Binding-site contacts:
Ligand atom O5' contacts residue ARG28 of chain 54.C at 3.4 Å.
Ligand atom C5' contacts residue TYR31 of chain 54.C at 2.9 Å (hydrophobic).
Ligand atom O5' contacts residue TYR31 of chain 54.C at 3.4 Å (h-bond).
Ligand atom P contacts residue DC1 of chain 54.H at 2.5 Å.
Ligand atom C4' contacts residue DC1 of chain 54.H at 2.8 Å.
Ligand atom C2 contacts residue ARG425 of chain 55.A at 3.1 Å.
Ligand atom C3' contacts residue DC1 of chain 54.E at 2.9 Å.
Ligand atom O3' contacts residue ARG28 of chain 54.C at 3.5 Å (salt-bridge).
Ligand atom OP1 contacts residue ARG28 of chain 54.C at 3.2 Å (salt-bridge).
Ligand atom C4 contacts residue GLU208 of chain 54.A at 3.4 Å.
Ligand atom OP2 contacts residue ASP426 of chain 55.A at 2.8 Å (salt-bridge).
Ligand atom C2 contacts residue GLU208 of chain 54.A at 1.6 Å.
Ligand atom C1' contacts residue ALA27 of chain 54.C at 3.8 Å (hydrophobic).
Ligand atom C6 contacts residue GLU208 of chain 54.A at 2.6 Å.
Ligand atom P contacts residue ARG425 of chain 55.A at 3.5 Å.
Ligand atom O5' contacts residue ARG425 of chain 55.A at 2.8 Å.
Ligand atom C5' contacts residue DC1 of chain 54.H at 2.3 Å.
Ligand atom O4' contacts residue PHE212 of chain 54.A at 3.4 Å.
Ligand atom O4' contacts residue ARG425 of chain 55.A at 3.7 Å.
Ligand atom C5' contacts residue ARG28 of chain 54.C at 3.1 Å.
Ligand atom N1 contacts residue ARG425 of chain 55.A at 3.6 Å (salt-bridge).
Ligand atom N3 contacts residue GLU208 of chain 54.A at 2.7 Å (salt-bridge).
Ligand atom N6 contacts residue GLU208 of chain 54.A at 3.4 Å (salt-bridge).
Ligand atom C2 contacts residue PHE212 of chain 54.A at 3.8 Å (hydrophobic).
Ligand atom O3' contacts residue ARG425 of chain 55.A at 3.8 Å.
Ligand atom OP2 contacts residue ARG425 of chain 55.A at 3.8 Å.
Ligand atom N1 contacts residue GLU208 of chain 54.A at 1.5 Å (salt-bridge).
Ligand atom OP2 contacts residue THR423 of chain 55.A at 2.9 Å.
Ligand atom OP2 contacts residue DC1 of chain 54.H at 2.0 Å.
Ligand atom N3 contacts residue PHE212 of chain 54.A at 2.9 Å.
Ligand atom OP1 contacts residue GLY34 of chain 54.C at 3.8 Å.
Ligand atom C1' contacts residue PHE212 of chain 54.A at 3.5 Å (hydrophobic).
Ligand atom O3' contacts residue DC1 of chain 54.E at 3.3 Å.
Ligand atom C2' contacts residue DC1 of chain 54.E at 2.2 Å.
Ligand atom N3 contacts residue ARG425 of chain 55.A at 3.1 Å (salt-bridge).
Ligand atom O5' contacts residue DC1 of chain 54.H at 2.6 Å.
Ligand atom C5 contacts residue GLU208 of chain 54.A at 3.4 Å.
Ligand atom O3' contacts residue THR423 of chain 55.A at 3.8 Å.
Ligand atom C1' contacts residue DC1 of chain 54.E at 3.6 Å.
Ligand atom C4 contacts residue ARG425 of chain 55.A at 3.6 Å.

Sequence of chain 54.A:
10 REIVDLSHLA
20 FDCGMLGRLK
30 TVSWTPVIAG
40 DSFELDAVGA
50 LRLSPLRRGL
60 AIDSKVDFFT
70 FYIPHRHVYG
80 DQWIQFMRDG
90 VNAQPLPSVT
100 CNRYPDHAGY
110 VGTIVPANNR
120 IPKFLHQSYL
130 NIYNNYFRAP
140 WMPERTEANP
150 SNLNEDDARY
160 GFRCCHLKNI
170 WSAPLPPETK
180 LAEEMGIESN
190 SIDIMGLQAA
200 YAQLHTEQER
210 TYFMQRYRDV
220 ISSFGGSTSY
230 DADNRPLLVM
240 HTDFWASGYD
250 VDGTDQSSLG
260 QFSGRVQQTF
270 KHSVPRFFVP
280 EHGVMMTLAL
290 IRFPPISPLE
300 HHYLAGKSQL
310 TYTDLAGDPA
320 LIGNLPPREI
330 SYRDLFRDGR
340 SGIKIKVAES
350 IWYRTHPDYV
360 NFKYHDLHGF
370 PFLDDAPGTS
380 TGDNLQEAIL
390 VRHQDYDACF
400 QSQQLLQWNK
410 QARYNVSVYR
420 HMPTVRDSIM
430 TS

A protein and the small-molecule ligand that binds it are described below.
Small molecule (SMILES): Nc1ncnc2c1N1CN2[C@H]2C[C@]3(OP3(O)(O)OC[C@H]3OCC[C@@H]3O[P](=O)(O)OC[C@H]3O[C@@H]1C[C@@H]3O)[C@@H](CO[P](=O)(O)O[C@H]1CCO[C@@H]1COP(=O)=O)O2

Sequence of chain 54.C:
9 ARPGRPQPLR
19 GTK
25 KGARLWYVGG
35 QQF

Sequence of chain 55.A:
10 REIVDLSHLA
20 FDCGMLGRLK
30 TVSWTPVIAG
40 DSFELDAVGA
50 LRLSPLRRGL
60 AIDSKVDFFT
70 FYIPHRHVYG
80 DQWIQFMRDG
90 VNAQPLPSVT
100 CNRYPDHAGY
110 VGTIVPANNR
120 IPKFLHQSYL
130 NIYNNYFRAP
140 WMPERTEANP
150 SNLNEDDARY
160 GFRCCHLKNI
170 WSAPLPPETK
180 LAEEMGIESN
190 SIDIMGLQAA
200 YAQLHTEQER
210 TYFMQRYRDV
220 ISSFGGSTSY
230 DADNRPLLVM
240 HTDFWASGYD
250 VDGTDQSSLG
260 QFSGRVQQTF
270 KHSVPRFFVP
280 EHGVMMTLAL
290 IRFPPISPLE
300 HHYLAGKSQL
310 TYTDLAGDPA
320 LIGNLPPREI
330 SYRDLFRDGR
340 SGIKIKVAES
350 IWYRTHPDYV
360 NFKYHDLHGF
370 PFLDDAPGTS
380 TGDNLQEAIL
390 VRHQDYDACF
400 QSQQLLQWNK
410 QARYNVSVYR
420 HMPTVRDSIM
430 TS